Sequence of chain 1.B:
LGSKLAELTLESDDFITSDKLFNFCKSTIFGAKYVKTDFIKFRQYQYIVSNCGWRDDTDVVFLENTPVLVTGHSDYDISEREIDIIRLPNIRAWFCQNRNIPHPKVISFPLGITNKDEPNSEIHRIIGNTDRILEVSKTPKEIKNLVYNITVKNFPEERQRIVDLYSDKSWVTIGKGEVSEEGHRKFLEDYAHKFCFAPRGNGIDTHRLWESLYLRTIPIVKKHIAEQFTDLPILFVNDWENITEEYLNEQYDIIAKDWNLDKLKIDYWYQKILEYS

A protein and the small-molecule ligand that binds it are described below.
Small molecule (SMILES): O=c1ccn([C@@H]2O[C@H](CO[P](=O)(O)O[P](=O)(O)O[C@H]3OC[C@@H](O)[C@H](O)[C@H]3O)[C@@H](O)[C@H]2O)c(=O)[nH]1

Binding-site contacts:
Ligand atom C4 contacts residue PHE189 of chain 1.B at 3.6 Å (hydrophobic).
Ligand atom O2B contacts residue ARG161 of chain 1.B at 3.0 Å (salt-bridge).
Ligand atom O2 contacts residue HIS186 of chain 1.B at 3.3 Å (h-bond).
Ligand atom O2B contacts residue ASN156 of chain 1.B at 2.9 Å (h-bond).
Ligand atom N3 contacts residue PHE189 of chain 1.B at 3.5 Å.
Ligand atom O3D contacts residue ARG211 of chain 1.B at 3.6 Å.
Ligand atom O3D contacts residue GLU214 of chain 1.B at 2.7 Å (salt-bridge).
Ligand atom O1A contacts residue ARG211 of chain 1.B at 2.9 Å (salt-bridge).
Ligand atom C4' contacts residue ASP76 of chain 1.B at 3.5 Å.
Ligand atom O1B contacts residue ARG161 of chain 1.B at 2.9 Å (salt-bridge).
Ligand atom C2D contacts residue GLU214 of chain 1.B at 3.6 Å.
Ligand atom O4' contacts residue GLY206 of chain 1.B at 3.1 Å (h-bond).
Ligand atom O1A contacts residue THR153 of chain 1.B at 3.1 Å (h-bond).
Ligand atom O5D contacts residue ARG211 of chain 1.B at 3.1 Å (salt-bridge).
Ligand atom O2' contacts residue GOL1 of chain 1.W at 2.9 Å (h-bond).
Ligand atom O4 contacts residue LYS178 of chain 1.B at 3.4 Å (salt-bridge).
Ligand atom O4 contacts residue ASN151 of chain 1.B at 3.1 Å (h-bond).
Ligand atom O1B contacts residue ARG211 of chain 1.B at 3.1 Å (salt-bridge).
Ligand atom O3A contacts residue ASN156 of chain 1.B at 3.4 Å (h-bond).
Ligand atom PB contacts residue ARG161 of chain 1.B at 3.4 Å.
Ligand atom O2A contacts residue THR153 of chain 1.B at 2.6 Å (h-bond).
Ligand atom O1A contacts residue ARG161 of chain 1.B at 2.8 Å (salt-bridge).
Ligand atom C5 contacts residue ASN151 of chain 1.B at 3.6 Å.
Ligand atom O3' contacts residue GOL1 of chain 1.W at 3.2 Å (h-bond).
Ligand atom C4 contacts residue ASN151 of chain 1.B at 3.7 Å.
Ligand atom O4 contacts residue GLY179 of chain 1.B at 3.7 Å.
Ligand atom C2' contacts residue HIS210 of chain 1.B at 3.6 Å.
Ligand atom O5' contacts residue THR209 of chain 1.B at 3.3 Å.
Ligand atom O4' contacts residue ASP76 of chain 1.B at 2.5 Å (salt-bridge).
Ligand atom O2 contacts residue ILE128 of chain 1.B at 3.5 Å.
Ligand atom C5' contacts residue ASP208 of chain 1.B at 3.4 Å.
Ligand atom O3' contacts residue ASP76 of chain 1.B at 3.3 Å (salt-bridge).
Ligand atom PA contacts residue THR153 of chain 1.B at 3.5 Å.
Ligand atom N3 contacts residue GLU180 of chain 1.B at 3.0 Å (salt-bridge).
Ligand atom O2D contacts residue GLU214 of chain 1.B at 2.6 Å (salt-bridge).
Ligand atom C4 contacts residue GLU180 of chain 1.B at 3.4 Å.
Ligand atom C3D contacts residue GLU214 of chain 1.B at 3.6 Å.
Ligand atom O4 contacts residue GLU180 of chain 1.B at 3.1 Å (salt-bridge).
Ligand atom PA contacts residue ARG211 of chain 1.B at 3.6 Å.
Ligand atom C5 contacts residue PHE189 of chain 1.B at 3.6 Å (hydrophobic).